Binding-site contacts:
Ligand atom C5 contacts residue MET100 of chain 1.B at 3.5 Å (hydrophobic).
Ligand atom C4 contacts residue ASP104 of chain 1.B at 3.6 Å.
Ligand atom C6 contacts residue MET100 of chain 1.B at 3.4 Å (hydrophobic).
Ligand atom O3B contacts residue TYR69 of chain 1.B at 4.3 Å.
Ligand atom O1B contacts residue ASP223 of chain 1.B at 3.1 Å (salt-bridge).
Ligand atom C10 contacts residue LEU123 of chain 1.C at 4.3 Å (hydrophobic).
Ligand atom O3A contacts residue ASP219 of chain 1.B at 3.6 Å.
Ligand atom C6 contacts residue ASP104 of chain 1.B at 4.2 Å.
Ligand atom C6 contacts residue PHE183 of chain 1.B at 4.2 Å (hydrophobic).
Ligand atom O3B contacts residue ASP104 of chain 1.B at 4.1 Å.
Ligand atom C2 contacts residue PHE183 of chain 1.B at 4.2 Å (hydrophobic).
Ligand atom O1A contacts residue TYR179 of chain 1.B at 3.9 Å.
Ligand atom PA contacts residue TYR69 of chain 1.B at 4.2 Å.
Ligand atom C9 contacts residue LEU103 of chain 1.B at 4.0 Å (hydrophobic).
Ligand atom O2B contacts residue TYR69 of chain 1.B at 4.0 Å.
Ligand atom C1 contacts residue TYR69 of chain 1.B at 3.1 Å (hydrophobic).
Ligand atom C3 contacts residue ASP104 of chain 1.B at 4.3 Å.
Ligand atom O1B contacts residue ASP219 of chain 1.B at 2.8 Å (salt-bridge).
Ligand atom C2 contacts residue TYR69 of chain 1.B at 3.8 Å (hydrophobic).
Ligand atom PA contacts residue ASP104 of chain 1.B at 4.1 Å.
Ligand atom PB contacts residue LYS101 of chain 1.B at 3.8 Å.
Ligand atom C3 contacts residue PHE183 of chain 1.B at 4.3 Å (hydrophobic).
Ligand atom O3B contacts residue LYS101 of chain 1.B at 2.8 Å (salt-bridge).
Ligand atom PB contacts residue ASP219 of chain 1.B at 3.6 Å.
Ligand atom PB contacts residue TYR69 of chain 1.B at 4.3 Å.
Ligand atom O1 contacts residue ASP104 of chain 1.B at 3.8 Å.
Ligand atom C9 contacts residue MET107 of chain 1.B at 3.4 Å (hydrophobic).
Ligand atom O1 contacts residue LYS101 of chain 1.B at 4.0 Å.
Ligand atom C7 contacts residue GLN158 of chain 1.B at 4.0 Å.
Ligand atom C4 contacts residue GLN158 of chain 1.B at 3.2 Å.
Ligand atom O2A contacts residue ASP104 of chain 1.B at 3.3 Å (salt-bridge).
Ligand atom C10 contacts residue CYS120 of chain 1.C at 4.2 Å (hydrophobic).
Ligand atom C7 contacts residue PHE183 of chain 1.B at 4.1 Å (hydrophobic).
Ligand atom C5 contacts residue PHE183 of chain 1.B at 3.5 Å (hydrophobic).
Ligand atom O2B contacts residue LYS101 of chain 1.B at 3.9 Å.
Ligand atom O1 contacts residue TYR69 of chain 1.B at 3.3 Å (h-bond).
Ligand atom O2B contacts residue ASP219 of chain 1.B at 3.7 Å.
Ligand atom C9 contacts residue LEU123 of chain 1.C at 4.1 Å (hydrophobic).
Ligand atom C10 contacts residue LEU154 of chain 1.B at 4.0 Å (hydrophobic).
Ligand atom O3A contacts residue TYR69 of chain 1.B at 3.9 Å.

This small molecule binds to this protein.
Small molecule (SMILES): CC(C)=CCC/C(C)=C/CO[P](=O)(O)OP(=O)(O)O

Sequence of chain 1.B:
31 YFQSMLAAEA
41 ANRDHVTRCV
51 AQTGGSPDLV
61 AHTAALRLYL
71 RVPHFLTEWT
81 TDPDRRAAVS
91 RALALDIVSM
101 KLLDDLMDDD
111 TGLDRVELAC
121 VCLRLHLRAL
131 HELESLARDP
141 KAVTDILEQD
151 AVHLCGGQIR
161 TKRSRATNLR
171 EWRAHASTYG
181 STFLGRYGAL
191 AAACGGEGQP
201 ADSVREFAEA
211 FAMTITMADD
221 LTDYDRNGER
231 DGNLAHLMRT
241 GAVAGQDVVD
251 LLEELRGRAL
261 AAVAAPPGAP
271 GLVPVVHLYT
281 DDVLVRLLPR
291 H

Sequence of chain 1.C:
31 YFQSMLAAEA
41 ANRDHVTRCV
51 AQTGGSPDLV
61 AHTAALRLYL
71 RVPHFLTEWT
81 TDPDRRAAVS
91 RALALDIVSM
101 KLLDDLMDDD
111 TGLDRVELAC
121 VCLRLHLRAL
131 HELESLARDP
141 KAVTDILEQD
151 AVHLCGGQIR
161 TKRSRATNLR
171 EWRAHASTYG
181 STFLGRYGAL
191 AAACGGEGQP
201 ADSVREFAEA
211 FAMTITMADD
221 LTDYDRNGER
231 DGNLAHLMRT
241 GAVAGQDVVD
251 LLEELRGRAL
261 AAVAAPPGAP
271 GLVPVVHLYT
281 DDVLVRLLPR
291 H